Binding-site contacts:
Ligand atom C12 contacts residue ILE18 of chain 1.A at 3.6 Å (hydrophobic).
Ligand atom N26 contacts residue ASP151 of chain 1.A at 3.0 Å (salt-bridge).
Ligand atom N11 contacts residue CYS90 of chain 1.A at 3.7 Å.
Ligand atom O10 contacts residue CYS90 of chain 1.A at 2.8 Å (h-bond).
Ligand atom C27 contacts residue ILE150 of chain 1.A at 3.8 Å (hydrophobic).
Ligand atom C19 contacts residue LEU28 of chain 1.A at 3.8 Å (hydrophobic).
Ligand atom C9 contacts residue CYS90 of chain 1.A at 3.3 Å (hydrophobic).
Ligand atom C6 contacts residue LEU140 of chain 1.A at 3.5 Å (hydrophobic).
Ligand atom O2 contacts residue VAL26 of chain 1.A at 4.0 Å.
Ligand atom C24 contacts residue CYS71 of chain 1.A at 3.8 Å (hydrophobic).
Ligand atom C22 contacts residue ILE18 of chain 1.A at 3.6 Å (hydrophobic).
Ligand atom C22 contacts residue CYS90 of chain 1.A at 3.8 Å (hydrophobic).
Ligand atom C7 contacts residue ALA39 of chain 1.A at 3.4 Å (hydrophobic).
Ligand atom C24 contacts residue ILE150 of chain 1.A at 3.4 Å (hydrophobic).
Ligand atom C22 contacts residue LEU28 of chain 1.A at 3.9 Å (hydrophobic).
Ligand atom N11 contacts residue ILE18 of chain 1.A at 3.8 Å.
Ligand atom C16 contacts residue PRO91 of chain 1.A at 3.5 Å (hydrophobic).
Ligand atom C13 contacts residue CYS90 of chain 1.A at 3.5 Å (hydrophobic).
Ligand atom C7 contacts residue LEU140 of chain 1.A at 3.6 Å (hydrophobic).
Ligand atom N25 contacts residue LEU87 of chain 1.A at 3.7 Å.
Ligand atom C1 contacts residue ILE18 of chain 1.A at 3.9 Å (hydrophobic).
Ligand atom C15 contacts residue PRO91 of chain 1.A at 3.9 Å (hydrophobic).
Ligand atom O10 contacts residue TYR89 of chain 1.A at 3.8 Å.
Ligand atom C20 contacts residue TYR89 of chain 1.A at 3.7 Å (hydrophobic).
Ligand atom C8 contacts residue LEU140 of chain 1.A at 3.6 Å (hydrophobic).
Ligand atom C8 contacts residue ALA39 of chain 1.A at 3.6 Å (hydrophobic).
Ligand atom C20 contacts residue LEU28 of chain 1.A at 3.7 Å (hydrophobic).
Ligand atom N25 contacts residue ASP151 of chain 1.A at 3.8 Å.
Ligand atom C3 contacts residue LEU140 of chain 1.A at 3.6 Å (hydrophobic).
Ligand atom C4 contacts residue LEU140 of chain 1.A at 3.5 Å (hydrophobic).
Ligand atom C5 contacts residue LEU140 of chain 1.A at 3.5 Å (hydrophobic).
Ligand atom C24 contacts residue LEU87 of chain 1.A at 3.5 Å (hydrophobic).
Ligand atom C6 contacts residue GLU88 of chain 1.A at 3.7 Å.
Ligand atom C6 contacts residue ALA39 of chain 1.A at 3.9 Å (hydrophobic).
Ligand atom N25 contacts residue ILE150 of chain 1.A at 3.5 Å.
Ligand atom C7 contacts residue CYS90 of chain 1.A at 3.9 Å (hydrophobic).
Ligand atom C7 contacts residue GLU88 of chain 1.A at 3.3 Å.
Ligand atom N26 contacts residue ILE150 of chain 1.A at 3.8 Å.
Ligand atom C12 contacts residue CYS90 of chain 1.A at 3.4 Å (hydrophobic).
Ligand atom C21 contacts residue PRO91 of chain 1.A at 3.8 Å (hydrophobic).

The protein below binds the small molecule below.
Small molecule (SMILES): COc1cc(-c2cn[nH]c2)ccc1C(=O)Nc1ccc2c(c1)CC[NH2+]CC2

Sequence of chain 1.A:
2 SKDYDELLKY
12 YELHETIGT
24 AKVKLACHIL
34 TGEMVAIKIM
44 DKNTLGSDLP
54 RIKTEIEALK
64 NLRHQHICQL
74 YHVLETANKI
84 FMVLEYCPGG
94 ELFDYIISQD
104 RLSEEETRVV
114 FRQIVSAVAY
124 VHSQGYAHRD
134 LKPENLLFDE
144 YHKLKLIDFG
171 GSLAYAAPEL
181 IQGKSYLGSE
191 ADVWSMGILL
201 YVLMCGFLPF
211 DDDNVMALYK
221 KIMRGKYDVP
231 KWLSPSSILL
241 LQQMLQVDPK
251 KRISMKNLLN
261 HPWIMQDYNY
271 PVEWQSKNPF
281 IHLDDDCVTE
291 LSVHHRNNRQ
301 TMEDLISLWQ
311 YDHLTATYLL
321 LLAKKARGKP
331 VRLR